Sequence of chain 12.O:
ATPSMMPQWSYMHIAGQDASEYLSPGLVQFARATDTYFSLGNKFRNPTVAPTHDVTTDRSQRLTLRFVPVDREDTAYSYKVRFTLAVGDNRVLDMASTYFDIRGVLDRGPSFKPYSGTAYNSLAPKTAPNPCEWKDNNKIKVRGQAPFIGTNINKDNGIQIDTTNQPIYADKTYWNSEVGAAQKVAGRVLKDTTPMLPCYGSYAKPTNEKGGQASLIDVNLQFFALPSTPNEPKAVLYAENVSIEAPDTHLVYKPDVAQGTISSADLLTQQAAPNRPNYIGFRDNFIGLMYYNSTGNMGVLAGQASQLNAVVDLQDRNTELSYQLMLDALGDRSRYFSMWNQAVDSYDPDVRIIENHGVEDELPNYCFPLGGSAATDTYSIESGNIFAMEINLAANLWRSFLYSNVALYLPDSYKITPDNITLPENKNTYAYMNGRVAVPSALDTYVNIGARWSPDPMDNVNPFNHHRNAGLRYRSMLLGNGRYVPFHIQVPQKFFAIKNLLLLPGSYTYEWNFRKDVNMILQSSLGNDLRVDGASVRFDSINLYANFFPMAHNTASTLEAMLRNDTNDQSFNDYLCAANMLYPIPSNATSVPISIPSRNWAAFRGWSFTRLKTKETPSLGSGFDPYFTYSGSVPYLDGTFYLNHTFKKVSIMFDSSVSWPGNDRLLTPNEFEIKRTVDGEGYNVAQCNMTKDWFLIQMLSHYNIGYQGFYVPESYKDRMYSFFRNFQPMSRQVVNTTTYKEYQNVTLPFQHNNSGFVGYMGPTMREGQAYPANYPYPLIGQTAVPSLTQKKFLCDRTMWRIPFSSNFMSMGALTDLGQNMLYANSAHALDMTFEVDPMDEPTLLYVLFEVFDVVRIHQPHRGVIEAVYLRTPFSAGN

Sequence of chain 12.P:
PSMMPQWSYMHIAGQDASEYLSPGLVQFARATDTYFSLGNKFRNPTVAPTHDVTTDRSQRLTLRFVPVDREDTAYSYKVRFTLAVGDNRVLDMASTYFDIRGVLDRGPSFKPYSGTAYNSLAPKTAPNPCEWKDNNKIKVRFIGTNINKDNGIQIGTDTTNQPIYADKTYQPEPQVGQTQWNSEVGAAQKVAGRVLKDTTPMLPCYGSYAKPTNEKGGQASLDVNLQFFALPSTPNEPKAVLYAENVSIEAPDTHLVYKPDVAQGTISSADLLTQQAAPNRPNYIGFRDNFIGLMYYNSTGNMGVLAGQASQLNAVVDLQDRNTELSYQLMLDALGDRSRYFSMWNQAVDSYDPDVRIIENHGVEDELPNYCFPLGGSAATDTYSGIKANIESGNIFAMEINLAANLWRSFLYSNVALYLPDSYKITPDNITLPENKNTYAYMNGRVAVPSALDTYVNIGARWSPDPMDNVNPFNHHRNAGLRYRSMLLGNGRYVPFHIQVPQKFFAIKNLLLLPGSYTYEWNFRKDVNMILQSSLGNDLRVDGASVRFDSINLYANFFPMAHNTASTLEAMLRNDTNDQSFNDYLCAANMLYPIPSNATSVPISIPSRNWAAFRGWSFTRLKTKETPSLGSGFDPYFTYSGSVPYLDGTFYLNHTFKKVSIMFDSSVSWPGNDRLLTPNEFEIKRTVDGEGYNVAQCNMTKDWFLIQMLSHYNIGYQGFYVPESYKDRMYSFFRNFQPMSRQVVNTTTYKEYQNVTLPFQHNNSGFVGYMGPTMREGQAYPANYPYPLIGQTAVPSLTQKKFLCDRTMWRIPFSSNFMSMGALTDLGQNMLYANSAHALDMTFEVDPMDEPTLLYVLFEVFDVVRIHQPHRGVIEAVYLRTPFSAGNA

Binding-site contacts:
Ligand atom NH2 contacts residue MET606 of chain 12.O at 4.2 Å.
Ligand atom NH1 contacts residue MET606 of chain 12.O at 4.0 Å.
Ligand atom N contacts residue VAL50 of chain 12.O at 3.6 Å (h-bond).
Ligand atom CD1 contacts residue TYR38 of chain 12.N at 4.4 Å (hydrophobic).
Ligand atom CZ contacts residue PHE31 of chain 12.N at 4.2 Å (hydrophobic).
Ligand atom CA contacts residue PRO48 of chain 12.O at 4.2 Å (hydrophobic).
Ligand atom CD2 contacts residue TYR38 of chain 12.N at 3.8 Å (hydrophobic).
Ligand atom C contacts residue PRO52 of chain 12.O at 4.2 Å (hydrophobic).
Ligand atom OG1 contacts residue THR49 of chain 12.O at 4.2 Å.
Ligand atom OG1 contacts residue PRO48 of chain 12.O at 3.1 Å.
Ligand atom C contacts residue VAL50 of chain 12.O at 3.6 Å (hydrophobic).
Ligand atom CB contacts residue VAL56 of chain 12.O at 4.2 Å (hydrophobic).
Ligand atom CB contacts residue PRO52 of chain 12.O at 3.8 Å (hydrophobic).
Ligand atom CD2 contacts residue ASP55 of chain 12.O at 3.8 Å.
Ligand atom CB contacts residue PRO48 of chain 12.O at 3.9 Å (hydrophobic).
Ligand atom NH1 contacts residue GLY27 of chain 12.N at 4.4 Å.
Ligand atom CD2 contacts residue VAL56 of chain 12.O at 3.8 Å (hydrophobic).
Ligand atom N contacts residue VAL50 of chain 12.O at 4.2 Å.
Ligand atom CE2 contacts residue ASP55 of chain 12.O at 3.6 Å.
Ligand atom O contacts residue PRO48 of chain 12.O at 3.4 Å.
Ligand atom CD1 contacts residue ALA34 of chain 12.N at 4.3 Å (hydrophobic).
Ligand atom O contacts residue ALA34 of chain 12.N at 4.1 Å.
Ligand atom CE2 contacts residue THR599 of chain 12.O at 4.2 Å.
Ligand atom O contacts residue VAL50 of chain 12.O at 3.7 Å.
Ligand atom CG contacts residue TYR38 of chain 12.N at 3.7 Å (hydrophobic).
Ligand atom CA contacts residue ALA51 of chain 12.O at 4.4 Å (hydrophobic).
Ligand atom NH1 contacts residue PHE31 of chain 12.N at 3.0 Å.
Ligand atom N contacts residue PRO52 of chain 12.O at 4.0 Å.
Ligand atom NH2 contacts residue THR602 of chain 12.O at 4.4 Å.
Ligand atom CA contacts residue PRO52 of chain 12.O at 4.1 Å (hydrophobic).
Ligand atom O contacts residue THR49 of chain 12.O at 4.2 Å.
Ligand atom CB contacts residue THR49 of chain 12.O at 4.0 Å.
Ligand atom CB contacts residue ALA34 of chain 12.N at 4.3 Å (hydrophobic).
Ligand atom CB contacts residue TYR38 of chain 12.N at 3.6 Å (hydrophobic).
Ligand atom CA contacts residue VAL50 of chain 12.O at 3.0 Å (hydrophobic).
Ligand atom O contacts residue PRO52 of chain 12.O at 4.0 Å.
Ligand atom CZ contacts residue PHE31 of chain 12.N at 4.3 Å (hydrophobic).
Ligand atom CD2 contacts residue HIS54 of chain 12.O at 4.4 Å.
Ligand atom C contacts residue PRO48 of chain 12.O at 3.9 Å (hydrophobic).
Ligand atom O contacts residue GLY17 of chain 12.O at 4.0 Å.

Sequence of chain 12.N:
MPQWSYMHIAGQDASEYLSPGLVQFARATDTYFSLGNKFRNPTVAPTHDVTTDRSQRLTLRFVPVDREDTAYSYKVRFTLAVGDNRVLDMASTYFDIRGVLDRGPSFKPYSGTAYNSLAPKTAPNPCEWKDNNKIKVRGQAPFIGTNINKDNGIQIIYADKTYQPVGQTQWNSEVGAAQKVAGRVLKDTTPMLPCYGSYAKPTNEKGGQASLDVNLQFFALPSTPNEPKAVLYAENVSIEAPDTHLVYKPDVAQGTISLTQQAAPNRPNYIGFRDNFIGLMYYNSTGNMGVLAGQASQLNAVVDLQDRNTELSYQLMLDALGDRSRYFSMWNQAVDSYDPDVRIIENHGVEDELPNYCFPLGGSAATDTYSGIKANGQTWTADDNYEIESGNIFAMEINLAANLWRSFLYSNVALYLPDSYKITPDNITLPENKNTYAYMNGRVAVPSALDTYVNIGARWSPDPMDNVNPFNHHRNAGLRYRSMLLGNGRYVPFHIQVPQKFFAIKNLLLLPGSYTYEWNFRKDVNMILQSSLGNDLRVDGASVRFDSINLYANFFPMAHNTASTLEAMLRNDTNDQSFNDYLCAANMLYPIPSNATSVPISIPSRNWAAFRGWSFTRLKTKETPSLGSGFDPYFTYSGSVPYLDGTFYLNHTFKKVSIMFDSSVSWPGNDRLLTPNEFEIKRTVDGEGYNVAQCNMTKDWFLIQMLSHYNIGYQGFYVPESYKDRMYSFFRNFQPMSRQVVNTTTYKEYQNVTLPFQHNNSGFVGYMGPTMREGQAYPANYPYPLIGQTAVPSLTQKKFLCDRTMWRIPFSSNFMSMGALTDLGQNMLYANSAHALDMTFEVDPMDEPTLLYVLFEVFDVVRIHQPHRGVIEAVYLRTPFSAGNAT

The protein below binds the small molecule below.
Small molecule (SMILES): CSCC[C@H](NC(=O)[C@H](Cc1ccccc1)NC(=O)[C@H]1CCCN1C(=O)[C@@H](N)CCCN=C(N)N)C(=O)NCC(=O)N[C@@H](C=O)[C@@H](C)O